A small-molecule ligand and the protein it binds are described below.
Small molecule (SMILES): CC(=O)N[C@H]1[C@H](O[C@H]2[C@H](O)[C@@H](NC(C)=O)CO[C@@H]2CO[C@@H]2O[C@@H](C)[C@@H](O)[C@@H](O)[C@@H]2O)O[C@H](CO)[C@@H](O[C@@H]2O[C@H](CO[C@H]3O[C@H](CO)[C@@H](O)[C@H](O)[C@@H]3O[C@@H]3O[C@H](CO)[C@@H](O)[C@H](O)[C@H]3NC(C)=O)[C@@H](O)[C@H](O[C@H]3O[C@H](CO)[C@@H](O)[C@H](O)[C@@H]3O[C@@H]3O[C@H](CO)[C@@H](O)[C@H](O)[C@H]3NC(C)=O)[C@@H]2O)[C@@H]1O

Sequence of chain 1.B:
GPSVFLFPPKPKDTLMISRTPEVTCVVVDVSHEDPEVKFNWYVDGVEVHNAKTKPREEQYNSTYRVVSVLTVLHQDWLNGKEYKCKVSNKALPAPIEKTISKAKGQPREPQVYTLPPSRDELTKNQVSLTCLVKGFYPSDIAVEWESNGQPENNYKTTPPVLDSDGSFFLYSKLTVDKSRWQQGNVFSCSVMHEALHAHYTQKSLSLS

Binding-site contacts:
Ligand atom O7 contacts residue ASN61 of chain 1.B at 3.6 Å.
Ligand atom O5 contacts residue ASN61 of chain 1.B at 2.4 Å (h-bond).
Ligand atom C7 contacts residue ASN61 of chain 1.B at 3.1 Å.
Ligand atom O3 contacts residue LYS10 of chain 1.B at 3.0 Å (salt-bridge).
Ligand atom C3 contacts residue ASN61 of chain 1.B at 3.6 Å.
Ligand atom O7 contacts residue ASP29 of chain 1.B at 3.8 Å.
Ligand atom O6 contacts residue PHE7 of chain 1.B at 3.2 Å.
Ligand atom O2 contacts residue ASN61 of chain 1.B at 3.5 Å (h-bond).
Ligand atom C2 contacts residue PHE5 of chain 1.B at 3.7 Å (hydrophobic).
Ligand atom C5 contacts residue PHE7 of chain 1.B at 3.5 Å (hydrophobic).
Ligand atom C4 contacts residue PHE5 of chain 1.B at 3.5 Å (hydrophobic).
Ligand atom C1 contacts residue PHE5 of chain 1.B at 3.8 Å (hydrophobic).
Ligand atom O6 contacts residue GLN59 of chain 1.B at 3.6 Å.
Ligand atom C7 contacts residue ARG65 of chain 1.B at 3.9 Å.
Ligand atom C2 contacts residue ASN61 of chain 1.B at 2.2 Å.
Ligand atom O7 contacts residue VAL28 of chain 1.B at 3.4 Å.
Ligand atom O3 contacts residue ASP29 of chain 1.B at 3.6 Å.
Ligand atom O6 contacts residue THR24 of chain 1.B at 3.4 Å (h-bond).
Ligand atom O7 contacts residue ARG65 of chain 1.B at 3.2 Å.
Ligand atom O5 contacts residue PHE7 of chain 1.B at 3.8 Å.
Ligand atom C6 contacts residue PHE7 of chain 1.B at 3.6 Å (hydrophobic).
Ligand atom C3 contacts residue ASP29 of chain 1.B at 3.3 Å.
Ligand atom C1 contacts residue PHE7 of chain 1.B at 3.5 Å (hydrophobic).
Ligand atom N2 contacts residue ASP29 of chain 1.B at 2.5 Å (salt-bridge).
Ligand atom O5 contacts residue VAL28 of chain 1.B at 3.8 Å.
Ligand atom C6 contacts residue THR24 of chain 1.B at 3.7 Å.
Ligand atom C2 contacts residue ASP29 of chain 1.B at 3.4 Å.
Ligand atom O5 contacts residue PHE5 of chain 1.B at 3.9 Å.
Ligand atom N2 contacts residue ASN61 of chain 1.B at 2.7 Å (h-bond).
Ligand atom C5 contacts residue ASN61 of chain 1.B at 3.6 Å.
Ligand atom C1 contacts residue THR63 of chain 1.B at 3.5 Å.
Ligand atom O4 contacts residue VAL28 of chain 1.B at 3.1 Å.
Ligand atom C1 contacts residue ASN61 of chain 1.B at 1.4 Å.
Ligand atom C6 contacts residue PHE7 of chain 1.B at 3.8 Å (hydrophobic).
Ligand atom C6 contacts residue PHE5 of chain 1.B at 3.7 Å (hydrophobic).
Ligand atom C7 contacts residue ASP29 of chain 1.B at 3.5 Å.
Ligand atom O7 contacts residue PHE5 of chain 1.B at 3.6 Å.
Ligand atom C2 contacts residue PHE7 of chain 1.B at 3.8 Å (hydrophobic).
Ligand atom C1 contacts residue PHE7 of chain 1.B at 3.6 Å (hydrophobic).
Ligand atom C8 contacts residue ASN61 of chain 1.B at 3.6 Å.